A protein and the small-molecule ligand that binds it are described below.
Small molecule (SMILES): Nc1nc2c(ncn2[C@H]2CC[C@@H](CO[P](=O)(O)O[P](=O)(O)OP(=O)(O)O)O2)c(=O)[nH]1

Sequence of chain 1.B:
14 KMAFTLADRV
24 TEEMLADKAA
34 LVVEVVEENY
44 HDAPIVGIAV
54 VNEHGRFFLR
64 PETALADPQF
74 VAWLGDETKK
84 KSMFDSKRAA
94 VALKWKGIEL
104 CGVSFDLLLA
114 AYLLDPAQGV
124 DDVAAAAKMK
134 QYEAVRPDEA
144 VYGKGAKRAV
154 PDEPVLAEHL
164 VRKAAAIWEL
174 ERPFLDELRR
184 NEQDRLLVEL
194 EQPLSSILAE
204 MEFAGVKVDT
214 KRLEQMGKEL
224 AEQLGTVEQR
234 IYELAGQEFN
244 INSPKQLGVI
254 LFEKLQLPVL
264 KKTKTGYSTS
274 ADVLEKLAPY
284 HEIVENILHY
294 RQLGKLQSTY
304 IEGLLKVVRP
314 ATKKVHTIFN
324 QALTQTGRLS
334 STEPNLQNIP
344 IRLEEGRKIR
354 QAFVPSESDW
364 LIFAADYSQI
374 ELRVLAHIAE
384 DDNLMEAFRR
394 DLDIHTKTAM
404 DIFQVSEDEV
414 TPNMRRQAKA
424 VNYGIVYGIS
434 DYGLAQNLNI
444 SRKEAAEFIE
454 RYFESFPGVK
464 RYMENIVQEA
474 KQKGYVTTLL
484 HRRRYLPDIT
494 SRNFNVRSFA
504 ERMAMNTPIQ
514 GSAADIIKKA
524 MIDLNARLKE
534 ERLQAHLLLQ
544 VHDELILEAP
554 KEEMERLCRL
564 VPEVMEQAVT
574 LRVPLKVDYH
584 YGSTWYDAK

Binding-site contacts:
Ligand atom O3B contacts residue HIS398 of chain 1.B at 3.5 Å (h-bond).
Ligand atom C1' contacts residue ARG331 of chain 1.B at 3.5 Å.
Ligand atom N7 contacts residue DDG9 of chain 1.E at 3.5 Å.
Ligand atom C2' contacts residue GLU374 of chain 1.B at 3.4 Å.
Ligand atom O3B contacts residue LYS422 of chain 1.B at 3.4 Å (salt-bridge).
Ligand atom O3A contacts residue LYS422 of chain 1.B at 3.6 Å (salt-bridge).
Ligand atom C5' contacts residue ASP546 of chain 1.B at 3.5 Å.
Ligand atom O2G contacts residue TYR370 of chain 1.B at 3.1 Å (h-bond).
Ligand atom O2B contacts residue MG1 of chain 1.K at 2.2 Å.
Ligand atom O3G contacts residue GLN372 of chain 1.B at 3.0 Å (h-bond).
Ligand atom C3' contacts residue TYR426 of chain 1.B at 3.5 Å (hydrophobic).
Ligand atom O4' contacts residue DDG9 of chain 1.E at 3.2 Å.
Ligand atom PB contacts residue MG1 of chain 1.K at 3.2 Å.
Ligand atom O1B contacts residue HIS398 of chain 1.B at 2.9 Å (h-bond).
Ligand atom O2B contacts residue ASP546 of chain 1.B at 3.2 Å (salt-bridge).
Ligand atom PA contacts residue MG1 of chain 1.K at 3.5 Å.
Ligand atom O2B contacts residue TYR370 of chain 1.B at 3.2 Å (h-bond).
Ligand atom C5' contacts residue DDG9 of chain 1.E at 3.4 Å.
Ligand atom PA contacts residue LYS422 of chain 1.B at 3.6 Å.
Ligand atom O1A contacts residue LYS422 of chain 1.B at 2.6 Å (salt-bridge).
Ligand atom O4' contacts residue ARG331 of chain 1.B at 3.0 Å (salt-bridge).
Ligand atom O3G contacts residue ARG418 of chain 1.B at 3.0 Å (salt-bridge).
Ligand atom C2' contacts residue TYR426 of chain 1.B at 3.6 Å (hydrophobic).
Ligand atom O3B contacts residue MG1 of chain 1.K at 3.6 Å.
Ligand atom O5' contacts residue DDG9 of chain 1.E at 3.1 Å.
Ligand atom PG contacts residue MG1 of chain 1.K at 3.4 Å.
Ligand atom O3G contacts residue SER371 of chain 1.B at 3.6 Å.
Ligand atom O1B contacts residue TYR426 of chain 1.B at 2.6 Å (h-bond).
Ligand atom C4 contacts residue DDG9 of chain 1.E at 3.4 Å.
Ligand atom O2B contacts residue GLN372 of chain 1.B at 3.2 Å (h-bond).
Ligand atom O2A contacts residue MG1 of chain 1.K at 2.2 Å.
Ligand atom O1B contacts residue GLN372 of chain 1.B at 3.2 Å.
Ligand atom N9 contacts residue DDG9 of chain 1.E at 3.5 Å.
Ligand atom O2B contacts residue ILE373 of chain 1.B at 3.2 Å (h-bond).
Ligand atom O1G contacts residue ARG418 of chain 1.B at 2.8 Å (salt-bridge).
Ligand atom N2 contacts residue TYR430 of chain 1.B at 3.2 Å.
Ligand atom C5 contacts residue DDG9 of chain 1.E at 3.5 Å.
Ligand atom O2G contacts residue MG1 of chain 1.K at 2.2 Å.
Ligand atom O2A contacts residue ASP546 of chain 1.B at 2.8 Å (salt-bridge).
Ligand atom O1G contacts residue LYS422 of chain 1.B at 2.9 Å (salt-bridge).